Sequence of chain 1.E:
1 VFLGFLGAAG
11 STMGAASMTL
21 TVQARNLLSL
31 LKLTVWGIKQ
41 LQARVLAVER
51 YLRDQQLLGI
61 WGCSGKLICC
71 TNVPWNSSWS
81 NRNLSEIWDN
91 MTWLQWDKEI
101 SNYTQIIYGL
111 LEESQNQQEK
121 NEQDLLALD

Binding-site contacts:
Ligand atom C8 contacts residue GLU99 of chain 1.E at 4.2 Å.
Ligand atom O7 contacts residue ASN102 of chain 1.E at 3.1 Å (h-bond).
Ligand atom C7 contacts residue ASN102 of chain 1.E at 3.2 Å.
Ligand atom C4 contacts residue ASN102 of chain 1.E at 4.2 Å.
Ligand atom C5 contacts residue ASN102 of chain 1.E at 3.7 Å.
Ligand atom C1 contacts residue ASN102 of chain 1.E at 1.4 Å.
Ligand atom C8 contacts residue ASN102 of chain 1.E at 4.3 Å.
Ligand atom N2 contacts residue ASN102 of chain 1.E at 2.9 Å (h-bond).
Ligand atom C3 contacts residue ASN102 of chain 1.E at 3.8 Å.
Ligand atom C8 contacts residue LYS98 of chain 1.E at 3.4 Å.
Ligand atom C2 contacts residue ASN102 of chain 1.E at 2.5 Å.
Ligand atom O7 contacts residue GLU99 of chain 1.E at 4.5 Å.
Ligand atom O5 contacts residue ASN102 of chain 1.E at 2.4 Å (h-bond).

This small molecule binds to this protein.
Small molecule (SMILES): CC(=O)N[C@@H]1[C@@H](O)[C@H](O)[C@@H](CO)O[C@H]1O